Sequence of chain 1.C:
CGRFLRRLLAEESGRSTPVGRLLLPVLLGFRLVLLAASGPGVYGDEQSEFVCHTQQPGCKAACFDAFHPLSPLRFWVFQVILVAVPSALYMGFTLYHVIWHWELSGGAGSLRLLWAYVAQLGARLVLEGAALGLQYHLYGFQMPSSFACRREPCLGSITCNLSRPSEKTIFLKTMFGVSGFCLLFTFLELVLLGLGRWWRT

Binding-site contacts:
Ligand atom CCN contacts residue ALA67 of chain 1.C at 4.3 Å (hydrophobic).
Ligand atom CBS contacts residue LEU158 of chain 1.C at 3.8 Å (hydrophobic).
Ligand atom OAL contacts residue SER186 of chain 1.B at 4.4 Å.
Ligand atom CAW contacts residue ILE190 of chain 1.B at 4.0 Å (hydrophobic).
Ligand atom OAP contacts residue PRO70 of chain 1.C at 4.4 Å.
Ligand atom CBH contacts residue HIS157 of chain 1.C at 4.2 Å.
Ligand atom CBP contacts residue ILE190 of chain 1.B at 4.2 Å (hydrophobic).
Ligand atom OAR contacts residue ASP66 of chain 1.C at 4.2 Å.
Ligand atom CAW contacts residue THR194 of chain 1.B at 4.1 Å.
Ligand atom OAT contacts residue MET163 of chain 1.B at 4.1 Å.
Ligand atom CCU contacts residue SER186 of chain 1.B at 4.0 Å.
Ligand atom CBQ contacts residue LEU158 of chain 1.C at 4.3 Å (hydrophobic).
Ligand atom OAL contacts residue ILE190 of chain 1.B at 3.5 Å.
Ligand atom CAB contacts residue ALA150 of chain 1.C at 4.4 Å (hydrophobic).
Ligand atom OAQ contacts residue PHE167 of chain 1.C at 3.6 Å.
Ligand atom CBD contacts residue HIS157 of chain 1.C at 3.9 Å.
Ligand atom CBC contacts residue LEU71 of chain 1.C at 3.8 Å (hydrophobic).
Ligand atom CBM contacts residue ALA67 of chain 1.C at 4.0 Å (hydrophobic).
Ligand atom CCM contacts residue LEU158 of chain 1.C at 4.4 Å (hydrophobic).
Ligand atom OCB contacts residue SER186 of chain 1.B at 3.4 Å (h-bond).
Ligand atom CAY contacts residue PHE79 of chain 1.C at 4.1 Å (hydrophobic).
Ligand atom C2 contacts residue HIS157 of chain 1.C at 3.5 Å.
Ligand atom CAZ contacts residue LEU154 of chain 1.C at 3.7 Å (hydrophobic).
Ligand atom CBP contacts residue THR189 of chain 1.B at 4.4 Å.
Ligand atom CBA contacts residue ILE190 of chain 1.B at 4.2 Å (hydrophobic).
Ligand atom OAV contacts residue THR189 of chain 1.B at 4.1 Å.
Ligand atom CBN contacts residue ARG171 of chain 1.C at 4.2 Å.
Ligand atom O3 contacts residue LEU158 of chain 1.C at 3.8 Å.
Ligand atom O2 contacts residue HIS157 of chain 1.C at 3.0 Å.
Ligand atom CBG contacts residue LEU71 of chain 1.C at 4.0 Å (hydrophobic).
Ligand atom CAA contacts residue ARG75 of chain 1.C at 4.3 Å.
Ligand atom CBF contacts residue LEU154 of chain 1.C at 4.2 Å (hydrophobic).
Ligand atom OAL contacts residue THR189 of chain 1.B at 4.2 Å.
Ligand atom OAJ contacts residue ARG171 of chain 1.C at 3.3 Å (salt-bridge).
Ligand atom CCQ contacts residue SER186 of chain 1.B at 3.9 Å.
Ligand atom CBP contacts residue SER186 of chain 1.B at 4.2 Å.
Ligand atom CAY contacts residue LEU71 of chain 1.C at 4.3 Å (hydrophobic).
Ligand atom OAR contacts residue SER186 of chain 1.B at 4.2 Å.
Ligand atom CAA contacts residue PHE79 of chain 1.C at 3.8 Å (hydrophobic).
Ligand atom CBR contacts residue LEU158 of chain 1.C at 4.2 Å (hydrophobic).

Sequence of chain 1.B:
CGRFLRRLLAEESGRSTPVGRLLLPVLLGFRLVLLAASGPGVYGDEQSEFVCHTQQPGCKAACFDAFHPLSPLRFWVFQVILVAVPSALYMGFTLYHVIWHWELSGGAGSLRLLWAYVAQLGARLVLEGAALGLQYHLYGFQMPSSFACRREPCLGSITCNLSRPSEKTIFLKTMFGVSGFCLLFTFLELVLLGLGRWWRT

A small-molecule ligand and the protein it binds are described below.
Small molecule (SMILES): CCCCCCCCCCC(CCCCCCCCCC)(CO[C@H]1O[C@@H](CO)[C@H](O[C@@H]2O[C@@H](CO)[C@H](O)[C@@H](O)[C@@H]2O)[C@@H](O)[C@@H]1O)CO[C@H]1O[C@@H](CO)[C@H](O[C@@H]2O[C@@H](CO)[C@H](O)[C@@H](O)[C@@H]2O)[C@@H](O)[C@H]1O